A protein and the small-molecule ligand that binds it are described below.
Small molecule (SMILES): O.OC[C@@H](O)C(O[C@@H]1O[C@H](CO)[C@@H](O)[C@H](O)[C@H]1O)[C@H](O)CO

Sequence of chain 1.A:
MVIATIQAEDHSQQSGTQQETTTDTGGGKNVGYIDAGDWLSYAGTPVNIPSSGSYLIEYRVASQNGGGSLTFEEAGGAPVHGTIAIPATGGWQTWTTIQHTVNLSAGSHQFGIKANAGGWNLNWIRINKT

Binding-site contacts:
Ligand atom O5 contacts residue GLN13 of chain 1.A at 3.3 Å (h-bond).
Ligand atom C3 contacts residue SER41 of chain 1.A at 4.0 Å.
Ligand atom C2 contacts residue GLY76 of chain 1.A at 3.9 Å.
Ligand atom O4 contacts residue TRP39 of chain 1.A at 4.0 Å.
Ligand atom O6 contacts residue GLU73 of chain 1.A at 2.7 Å (salt-bridge).
Ligand atom O5 contacts residue GLY76 of chain 1.A at 3.1 Å (h-bond).
Ligand atom C6 contacts residue TRP39 of chain 1.A at 4.0 Å (hydrophobic).
Ligand atom C5 contacts residue GLY76 of chain 1.A at 4.0 Å.
Ligand atom O2 contacts residue ALA43 of chain 1.A at 3.6 Å.
Ligand atom O6 contacts residue ALA75 of chain 1.A at 3.4 Å.
Ligand atom O6 contacts residue GLU74 of chain 1.A at 3.4 Å (salt-bridge).
Ligand atom O4 contacts residue GLY76 of chain 1.A at 3.5 Å.
Ligand atom C4 contacts residue GLY77 of chain 1.A at 4.1 Å.
Ligand atom O6 contacts residue GLY112 of chain 1.A at 3.8 Å.
Ligand atom C6 contacts residue GLU73 of chain 1.A at 3.3 Å.
Ligand atom C2 contacts residue GLN13 of chain 1.A at 3.6 Å.
Ligand atom O2 contacts residue ALA75 of chain 1.A at 4.2 Å.
Ligand atom O3 contacts residue TRP39 of chain 1.A at 3.9 Å.
Ligand atom O3 contacts residue GLY76 of chain 1.A at 3.4 Å (h-bond).
Ligand atom C4 contacts residue GLY76 of chain 1.A at 4.1 Å.
Ligand atom C4 contacts residue GLU73 of chain 1.A at 3.3 Å.
Ligand atom O4 contacts residue GLU73 of chain 1.A at 2.9 Å (salt-bridge).
Ligand atom O1 contacts residue GLN13 of chain 1.A at 1.1 Å (h-bond).
Ligand atom C4 contacts residue TRP39 of chain 1.A at 3.7 Å (hydrophobic).
Ligand atom C1 contacts residue TRP39 of chain 1.A at 3.9 Å (hydrophobic).
Ligand atom C1 contacts residue GLY76 of chain 1.A at 3.9 Å.
Ligand atom O6 contacts residue GLY77 of chain 1.A at 3.7 Å.
Ligand atom C6 contacts residue LEU40 of chain 1.A at 4.1 Å (hydrophobic).
Ligand atom C3 contacts residue TRP39 of chain 1.A at 4.0 Å (hydrophobic).
Ligand atom C6 contacts residue GLY76 of chain 1.A at 4.1 Å.
Ligand atom O3 contacts residue SER41 of chain 1.A at 3.3 Å.
Ligand atom C3 contacts residue GLY76 of chain 1.A at 3.9 Å.
Ligand atom C5 contacts residue TRP39 of chain 1.A at 3.6 Å (hydrophobic).
Ligand atom O2 contacts residue SER41 of chain 1.A at 2.9 Å (h-bond).
Ligand atom C5 contacts residue GLU73 of chain 1.A at 3.9 Å.
Ligand atom O4 contacts residue LYS114 of chain 1.A at 3.7 Å.
Ligand atom O3 contacts residue ALA75 of chain 1.A at 3.6 Å.
Ligand atom O5 contacts residue TRP39 of chain 1.A at 4.1 Å.
Ligand atom C2 contacts residue SER41 of chain 1.A at 3.6 Å.
Ligand atom O6 contacts residue GLY76 of chain 1.A at 3.2 Å (h-bond).